Sequence of chain 1.D:
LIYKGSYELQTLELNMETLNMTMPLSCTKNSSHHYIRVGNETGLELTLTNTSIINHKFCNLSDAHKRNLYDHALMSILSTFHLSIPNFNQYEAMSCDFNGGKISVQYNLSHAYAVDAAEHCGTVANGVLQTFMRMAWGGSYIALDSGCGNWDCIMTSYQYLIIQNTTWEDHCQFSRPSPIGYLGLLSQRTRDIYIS

The protein below binds the small molecule below.
Small molecule (SMILES): CC(=O)N[C@H]1[C@H](O[C@H]2[C@H](O)[C@@H](NC(C)=O)CO[C@@H]2CO)O[C@H](CO)[C@@H](O[C@@H]2O[C@H](CO)[C@@H](O)[C@H](O)[C@@H]2O)[C@@H]1O

Binding-site contacts:
Ligand atom C7 contacts residue ASN30 of chain 1.D at 3.5 Å.
Ligand atom C7 contacts residue HIS33 of chain 1.D at 4.2 Å.
Ligand atom O4 contacts residue HIS33 of chain 1.D at 4.4 Å.
Ligand atom N2 contacts residue SER32 of chain 1.D at 3.1 Å (h-bond).
Ligand atom C7 contacts residue SER32 of chain 1.D at 3.8 Å.
Ligand atom O7 contacts residue HIS33 of chain 1.D at 3.9 Å.
Ligand atom O5 contacts residue HIS33 of chain 1.D at 4.3 Å.
Ligand atom C4 contacts residue ASN30 of chain 1.D at 4.4 Å.
Ligand atom C5 contacts residue LYS29 of chain 1.D at 4.2 Å.
Ligand atom C3 contacts residue HIS33 of chain 1.D at 4.0 Å.
Ligand atom O6 contacts residue LYS29 of chain 1.D at 3.9 Å.
Ligand atom C8 contacts residue SER31 of chain 1.D at 3.5 Å.
Ligand atom C1 contacts residue HIS33 of chain 1.D at 3.8 Å.
Ligand atom C3 contacts residue SER32 of chain 1.D at 4.4 Å.
Ligand atom C5 contacts residue HIS33 of chain 1.D at 4.1 Å.
Ligand atom N2 contacts residue ASN30 of chain 1.D at 2.9 Å (h-bond).
Ligand atom C8 contacts residue ASN30 of chain 1.D at 3.8 Å.
Ligand atom C5 contacts residue ASN30 of chain 1.D at 3.8 Å.
Ligand atom C2 contacts residue SER32 of chain 1.D at 4.2 Å.
Ligand atom C8 contacts residue HIS33 of chain 1.D at 3.9 Å.
Ligand atom C3 contacts residue ASN30 of chain 1.D at 3.9 Å.
Ligand atom O7 contacts residue ASN30 of chain 1.D at 3.9 Å.
Ligand atom C1 contacts residue SER32 of chain 1.D at 4.5 Å.
Ligand atom O5 contacts residue ASN30 of chain 1.D at 2.5 Å (h-bond).
Ligand atom C8 contacts residue TYR158 of chain 1.D at 4.4 Å (hydrophobic).
Ligand atom N2 contacts residue HIS33 of chain 1.D at 4.3 Å.
Ligand atom C8 contacts residue GLU45 of chain 1.D at 4.3 Å.
Ligand atom O5 contacts residue LYS29 of chain 1.D at 3.6 Å.
Ligand atom C1 contacts residue ASN30 of chain 1.D at 1.5 Å.
Ligand atom C8 contacts residue SER32 of chain 1.D at 3.5 Å.
Ligand atom C2 contacts residue ASN30 of chain 1.D at 2.5 Å.
Ligand atom C6 contacts residue LYS29 of chain 1.D at 3.7 Å.
Ligand atom C2 contacts residue HIS33 of chain 1.D at 4.3 Å.